Sequence of chain 1.B:
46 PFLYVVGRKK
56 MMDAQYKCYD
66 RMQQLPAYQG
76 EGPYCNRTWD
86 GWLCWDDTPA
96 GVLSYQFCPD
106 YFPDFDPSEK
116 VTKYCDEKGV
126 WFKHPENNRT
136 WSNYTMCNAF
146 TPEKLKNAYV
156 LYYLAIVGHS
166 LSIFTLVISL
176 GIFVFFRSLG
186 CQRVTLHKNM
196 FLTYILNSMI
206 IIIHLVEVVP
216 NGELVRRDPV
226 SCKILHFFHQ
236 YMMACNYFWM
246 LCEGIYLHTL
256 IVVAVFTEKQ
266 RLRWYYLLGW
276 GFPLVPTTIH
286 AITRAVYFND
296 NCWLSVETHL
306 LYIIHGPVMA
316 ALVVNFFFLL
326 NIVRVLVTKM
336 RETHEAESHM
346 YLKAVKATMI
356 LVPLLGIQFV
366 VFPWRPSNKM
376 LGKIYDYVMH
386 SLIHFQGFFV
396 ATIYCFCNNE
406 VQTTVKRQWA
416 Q

This protein binds this small molecule.
Small molecule (SMILES): CC(=O)N[C@@H]1[C@@H](O)[C@H](O)[C@@H](CO)O[C@H]1O

Binding-site contacts:
Ligand atom O5 contacts residue THR140 of chain 1.B at 3.5 Å (h-bond).
Ligand atom C1 contacts residue ASN138 of chain 1.B at 1.4 Å.
Ligand atom C4 contacts residue ASN138 of chain 1.B at 4.2 Å.
Ligand atom C7 contacts residue ASN138 of chain 1.B at 3.6 Å.
Ligand atom O5 contacts residue ASN138 of chain 1.B at 2.3 Å (h-bond).
Ligand atom C5 contacts residue ASN138 of chain 1.B at 3.6 Å.
Ligand atom C8 contacts residue TRP136 of chain 1.B at 3.5 Å (hydrophobic).
Ligand atom C1 contacts residue THR140 of chain 1.B at 3.9 Å.
Ligand atom O7 contacts residue ASN138 of chain 1.B at 3.8 Å.
Ligand atom C8 contacts residue PHE127 of chain 1.B at 4.1 Å (hydrophobic).
Ligand atom C3 contacts residue ASN138 of chain 1.B at 3.8 Å.
Ligand atom C6 contacts residue THR140 of chain 1.B at 4.0 Å.
Ligand atom C7 contacts residue TRP136 of chain 1.B at 3.7 Å (hydrophobic).
Ligand atom C1 contacts residue TRP136 of chain 1.B at 4.5 Å (hydrophobic).
Ligand atom C6 contacts residue MET141 of chain 1.B at 3.7 Å (hydrophobic).
Ligand atom O6 contacts residue MET141 of chain 1.B at 4.0 Å.
Ligand atom C8 contacts residue HIS129 of chain 1.B at 4.2 Å.
Ligand atom O7 contacts residue TRP136 of chain 1.B at 3.9 Å.
Ligand atom N2 contacts residue ASN138 of chain 1.B at 2.9 Å (h-bond).
Ligand atom N2 contacts residue TRP136 of chain 1.B at 4.1 Å.
Ligand atom C5 contacts residue THR140 of chain 1.B at 3.7 Å.
Ligand atom C2 contacts residue ASN138 of chain 1.B at 2.4 Å.